Sequence of chain 1.A:
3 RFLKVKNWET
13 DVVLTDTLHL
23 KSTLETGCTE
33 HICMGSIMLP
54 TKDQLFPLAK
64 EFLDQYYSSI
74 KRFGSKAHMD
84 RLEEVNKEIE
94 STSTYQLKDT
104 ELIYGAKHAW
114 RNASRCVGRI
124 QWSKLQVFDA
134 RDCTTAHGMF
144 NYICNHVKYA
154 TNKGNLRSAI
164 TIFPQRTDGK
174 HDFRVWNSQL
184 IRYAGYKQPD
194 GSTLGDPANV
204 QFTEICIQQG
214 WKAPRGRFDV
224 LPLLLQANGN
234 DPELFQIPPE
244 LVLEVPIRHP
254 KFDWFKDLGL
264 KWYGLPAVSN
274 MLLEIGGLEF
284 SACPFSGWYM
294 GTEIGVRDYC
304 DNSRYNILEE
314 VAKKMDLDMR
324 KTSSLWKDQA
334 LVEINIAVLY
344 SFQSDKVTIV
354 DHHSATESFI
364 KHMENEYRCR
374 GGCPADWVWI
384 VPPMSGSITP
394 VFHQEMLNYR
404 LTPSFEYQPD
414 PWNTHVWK

Sequence of chain 1.B:
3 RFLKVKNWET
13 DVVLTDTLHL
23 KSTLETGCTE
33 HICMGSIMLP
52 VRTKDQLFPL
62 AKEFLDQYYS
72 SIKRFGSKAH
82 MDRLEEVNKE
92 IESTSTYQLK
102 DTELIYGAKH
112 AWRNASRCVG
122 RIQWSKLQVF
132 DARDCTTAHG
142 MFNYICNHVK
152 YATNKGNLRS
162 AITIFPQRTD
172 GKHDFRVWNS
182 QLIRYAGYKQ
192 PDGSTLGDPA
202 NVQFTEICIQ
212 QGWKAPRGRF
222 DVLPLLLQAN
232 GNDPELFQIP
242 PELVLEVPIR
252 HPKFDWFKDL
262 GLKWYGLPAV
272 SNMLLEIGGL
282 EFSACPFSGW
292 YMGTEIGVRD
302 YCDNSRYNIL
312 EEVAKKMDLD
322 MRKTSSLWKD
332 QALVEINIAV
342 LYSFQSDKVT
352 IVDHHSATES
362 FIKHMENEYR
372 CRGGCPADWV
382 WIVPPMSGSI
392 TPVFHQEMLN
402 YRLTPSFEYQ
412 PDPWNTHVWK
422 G

Binding-site contacts:
Ligand atom O17 contacts residue VAL271 of chain 1.B at 3.5 Å.
Ligand atom C03 contacts residue SER289 of chain 1.B at 3.8 Å.
Ligand atom C16 contacts residue HEM1 of chain 1.H at 3.4 Å.
Ligand atom O17 contacts residue HEM1 of chain 1.H at 3.2 Å.
Ligand atom C02 contacts residue SER289 of chain 1.B at 3.5 Å.
Ligand atom C31 contacts residue TRP10 of chain 1.A at 3.8 Å (hydrophobic).
Ligand atom N08 contacts residue HEM1 of chain 1.H at 3.7 Å.
Ligand atom C5' contacts residue TRP382 of chain 1.B at 3.4 Å (hydrophobic).
Ligand atom C03 contacts residue PRO269 of chain 1.B at 3.4 Å (hydrophobic).
Ligand atom C2' contacts residue HEM1 of chain 1.H at 3.7 Å.
Ligand atom S01 contacts residue GLY290 of chain 1.B at 3.8 Å.
Ligand atom C06 contacts residue GLU296 of chain 1.B at 3.4 Å.
Ligand atom C15 contacts residue VAL271 of chain 1.B at 3.7 Å (hydrophobic).
Ligand atom C33 contacts residue MET40 of chain 1.B at 3.8 Å (hydrophobic).
Ligand atom C5' contacts residue TYR410 of chain 1.B at 3.6 Å (hydrophobic).
Ligand atom C04 contacts residue PRO269 of chain 1.B at 3.5 Å (hydrophobic).
Ligand atom C11 contacts residue GLU296 of chain 1.B at 3.3 Å.
Ligand atom N07 contacts residue GLU296 of chain 1.B at 2.6 Å (salt-bridge).
Ligand atom C02 contacts residue HEM1 of chain 1.H at 3.4 Å.
Ligand atom C4' contacts residue HEM1 of chain 1.H at 3.6 Å.
Ligand atom C34 contacts residue TYR410 of chain 1.B at 3.8 Å (hydrophobic).
Ligand atom N1' contacts residue HEM1 of chain 1.H at 2.9 Å (h-bond).
Ligand atom C32 contacts residue TRP10 of chain 1.A at 3.7 Å (hydrophobic).
Ligand atom N08 contacts residue TRP291 of chain 1.B at 2.9 Å (h-bond).
Ligand atom N27 contacts residue TRP10 of chain 1.A at 3.1 Å.
Ligand atom C12 contacts residue GLU296 of chain 1.B at 3.5 Å.
Ligand atom C15 contacts residue HEM1 of chain 1.H at 3.4 Å.
Ligand atom C33 contacts residue LEU41 of chain 1.B at 3.6 Å (hydrophobic).
Ligand atom C13 contacts residue VAL271 of chain 1.B at 3.5 Å (hydrophobic).
Ligand atom C03 contacts residue GLY290 of chain 1.B at 3.8 Å.
Ligand atom C14 contacts residue VAL271 of chain 1.B at 3.3 Å (hydrophobic).
Ligand atom C13 contacts residue HEM1 of chain 1.H at 3.7 Å.
Ligand atom C03 contacts residue PHE288 of chain 1.B at 3.5 Å (hydrophobic).
Ligand atom S01 contacts residue HEM1 of chain 1.H at 3.1 Å.
Ligand atom C02 contacts residue GLY290 of chain 1.B at 3.2 Å.
Ligand atom C18 contacts residue VAL271 of chain 1.B at 3.7 Å (hydrophobic).
Ligand atom N08 contacts residue GLU296 of chain 1.B at 2.8 Å (salt-bridge).
Ligand atom C5' contacts residue HEM1 of chain 1.H at 2.6 Å.
Ligand atom C02 contacts residue PHE288 of chain 1.B at 3.7 Å (hydrophobic).
Ligand atom C26 contacts residue TRP10 of chain 1.A at 3.6 Å (hydrophobic).

This small molecule binds to this protein.
Small molecule (SMILES): [H]/N=C(\Nc1cccc(O[C@H]2CN[C@H](COc3ccc(N=C(N)c4cccs4)cc3)C2)c1)c1cccs1